This small molecule binds to this protein.
Small molecule (SMILES): O=C(O)c1ccc2c(c1)nc(Nc1cccc(Cl)c1)c1ccncc12

Sequence of chain 1.A:
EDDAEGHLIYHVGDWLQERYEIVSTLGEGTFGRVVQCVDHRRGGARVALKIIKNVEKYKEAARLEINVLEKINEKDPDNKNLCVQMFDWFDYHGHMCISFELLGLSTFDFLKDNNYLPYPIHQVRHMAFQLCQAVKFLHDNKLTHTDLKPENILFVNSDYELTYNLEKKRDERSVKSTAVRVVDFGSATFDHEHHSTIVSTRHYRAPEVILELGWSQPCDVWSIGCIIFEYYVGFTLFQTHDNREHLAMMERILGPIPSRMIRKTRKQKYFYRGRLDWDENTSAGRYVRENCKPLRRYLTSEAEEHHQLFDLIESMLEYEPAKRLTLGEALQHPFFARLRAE

Binding-site contacts:
Ligand atom C23 contacts residue ASP327 of chain 1.A at 3.5 Å.
Ligand atom O24 contacts residue ASP327 of chain 1.A at 3.0 Å (salt-bridge).
Ligand atom C18 contacts residue GLY170 of chain 1.A at 3.8 Å.
Ligand atom C23 contacts residue PHE243 of chain 1.A at 4.1 Å (hydrophobic).
Ligand atom C11 contacts residue LEU246 of chain 1.A at 3.0 Å (hydrophobic).
Ligand atom C1 contacts residue LEU297 of chain 1.A at 3.7 Å (hydrophobic).
Ligand atom C23 contacts residue VAL326 of chain 1.A at 3.9 Å (hydrophobic).
Ligand atom C13 contacts residue ALA191 of chain 1.A at 3.4 Å (hydrophobic).
Ligand atom C14 contacts residue LEU246 of chain 1.A at 3.9 Å (hydrophobic).
Ligand atom N12 contacts residue ALA191 of chain 1.A at 3.4 Å.
Ligand atom C3 contacts residue PHE243 of chain 1.A at 3.9 Å (hydrophobic).
Ligand atom O25 contacts residue LYS193 of chain 1.A at 3.0 Å (salt-bridge).
Ligand atom CL22 contacts residue PHE174 of chain 1.A at 3.6 Å.
Ligand atom O24 contacts residue PHE243 of chain 1.A at 3.5 Å.
Ligand atom O25 contacts residue ASP327 of chain 1.A at 3.5 Å.
Ligand atom C19 contacts residue GLY170 of chain 1.A at 3.6 Å.
Ligand atom C14 contacts residue LEU169 of chain 1.A at 3.2 Å (hydrophobic).
Ligand atom O24 contacts residue VAL326 of chain 1.A at 3.7 Å.
Ligand atom CL22 contacts residue GLU171 of chain 1.A at 3.6 Å.
Ligand atom C10 contacts residue LEU297 of chain 1.A at 3.6 Å (hydrophobic).
Ligand atom C2 contacts residue LEU297 of chain 1.A at 3.6 Å (hydrophobic).
Ligand atom C5 contacts residue VAL326 of chain 1.A at 3.9 Å (hydrophobic).
Ligand atom N12 contacts residue GLU244 of chain 1.A at 3.5 Å (salt-bridge).
Ligand atom N12 contacts residue LEU245 of chain 1.A at 3.5 Å.
Ligand atom C4 contacts residue PHE243 of chain 1.A at 3.5 Å (hydrophobic).
Ligand atom C13 contacts residue GLU244 of chain 1.A at 3.4 Å.
Ligand atom C8 contacts residue LEU297 of chain 1.A at 3.5 Å (hydrophobic).
Ligand atom N12 contacts residue LEU246 of chain 1.A at 2.8 Å (h-bond).
Ligand atom C13 contacts residue LEU246 of chain 1.A at 3.8 Å (hydrophobic).
Ligand atom C17 contacts residue VAL177 of chain 1.A at 3.8 Å (hydrophobic).
Ligand atom N9 contacts residue LEU297 of chain 1.A at 3.7 Å.
Ligand atom C8 contacts residue ALA191 of chain 1.A at 4.0 Å (hydrophobic).
Ligand atom C11 contacts residue LEU245 of chain 1.A at 3.4 Å (hydrophobic).
Ligand atom C23 contacts residue LYS193 of chain 1.A at 3.7 Å.
Ligand atom CL22 contacts residue VAL177 of chain 1.A at 3.4 Å.
Ligand atom C11 contacts residue ALA191 of chain 1.A at 4.0 Å (hydrophobic).
Ligand atom C11 contacts residue LEU169 of chain 1.A at 3.4 Å (hydrophobic).
Ligand atom CL22 contacts residue GLY170 of chain 1.A at 3.7 Å.
Ligand atom C19 contacts residue GLU171 of chain 1.A at 3.9 Å.
Ligand atom C7 contacts residue LEU297 of chain 1.A at 3.5 Å (hydrophobic).